Sequence of chain 1.E:
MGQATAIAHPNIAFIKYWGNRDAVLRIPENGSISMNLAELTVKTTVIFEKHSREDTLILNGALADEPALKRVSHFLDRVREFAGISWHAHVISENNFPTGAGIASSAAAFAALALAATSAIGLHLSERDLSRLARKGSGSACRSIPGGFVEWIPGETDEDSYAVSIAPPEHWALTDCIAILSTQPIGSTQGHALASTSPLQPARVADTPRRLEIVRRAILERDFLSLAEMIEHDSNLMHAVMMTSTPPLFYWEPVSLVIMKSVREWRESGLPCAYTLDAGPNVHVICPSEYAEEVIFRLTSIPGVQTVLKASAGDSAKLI

Binding-site contacts:
Ligand atom C2 contacts residue LYS20 of chain 1.E at 4.0 Å.
Ligand atom C3 contacts residue TYR21 of chain 1.E at 3.8 Å (hydrophobic).
Ligand atom O1 contacts residue ALA17 of chain 1.E at 3.2 Å.
Ligand atom C1 contacts residue ALA17 of chain 1.E at 3.4 Å (hydrophobic).
Ligand atom O3A contacts residue ASP284 of chain 1.E at 3.4 Å.
Ligand atom OP2 contacts residue SER142 of chain 1.E at 2.9 Å (h-bond).
Ligand atom C3A contacts residue TRP22 of chain 1.E at 3.8 Å (hydrophobic).
Ligand atom C1 contacts residue TYR21 of chain 1.E at 3.7 Å (hydrophobic).
Ligand atom OP3 contacts residue TYR21 of chain 1.E at 3.6 Å.
Ligand atom OP2 contacts residue SER144 of chain 1.E at 2.6 Å (h-bond).
Ligand atom O5 contacts residue TYR21 of chain 1.E at 3.3 Å.
Ligand atom OP1 contacts residue SER144 of chain 1.E at 4.0 Å.
Ligand atom OP1 contacts residue SER142 of chain 1.E at 3.6 Å.
Ligand atom OP3 contacts residue SER194 of chain 1.E at 3.3 Å (h-bond).
Ligand atom OP2 contacts residue GLY143 of chain 1.E at 3.4 Å (h-bond).
Ligand atom P contacts residue SER144 of chain 1.E at 3.7 Å.
Ligand atom OP3 contacts residue HIS198 of chain 1.E at 3.0 Å (h-bond).
Ligand atom C1 contacts residue ARG147 of chain 1.E at 3.4 Å.
Ligand atom O2 contacts residue ARG147 of chain 1.E at 2.8 Å (salt-bridge).
Ligand atom OP3 contacts residue SER142 of chain 1.E at 3.7 Å.
Ligand atom O2 contacts residue ALA17 of chain 1.E at 3.5 Å.
Ligand atom C3A contacts residue MET244 of chain 1.E at 4.0 Å (hydrophobic).
Ligand atom O1 contacts residue LYS20 of chain 1.E at 3.6 Å.
Ligand atom O2 contacts residue ASP284 of chain 1.E at 4.0 Å.
Ligand atom P contacts residue TYR21 of chain 1.E at 3.9 Å.
Ligand atom OP2 contacts residue TYR21 of chain 1.E at 3.8 Å.
Ligand atom OP1 contacts residue SER194 of chain 1.E at 3.2 Å (h-bond).
Ligand atom C2 contacts residue TYR21 of chain 1.E at 3.4 Å (hydrophobic).
Ligand atom P contacts residue SER194 of chain 1.E at 3.8 Å.
Ligand atom P contacts residue SER142 of chain 1.E at 3.5 Å.
Ligand atom C4 contacts residue TYR21 of chain 1.E at 3.4 Å (hydrophobic).
Ligand atom O1 contacts residue TYR21 of chain 1.E at 2.7 Å (h-bond).
Ligand atom C5 contacts residue HIS198 of chain 1.E at 3.9 Å.
Ligand atom O5 contacts residue HIS198 of chain 1.E at 3.3 Å (h-bond).
Ligand atom C2 contacts residue ASP284 of chain 1.E at 3.7 Å.
Ligand atom O5 contacts residue SER144 of chain 1.E at 3.9 Å.
Ligand atom C3A contacts residue ALA285 of chain 1.E at 3.9 Å (hydrophobic).
Ligand atom OP1 contacts residue SER110 of chain 1.E at 3.5 Å (h-bond).
Ligand atom P contacts residue HIS198 of chain 1.E at 3.8 Å.
Ligand atom O1 contacts residue ARG147 of chain 1.E at 2.9 Å (salt-bridge).

The small molecule below binds the protein below.
Small molecule (SMILES): C[C@@](O)(CCOP(=O)(O)O)CC(=O)O